Sequence of chain 1.A:
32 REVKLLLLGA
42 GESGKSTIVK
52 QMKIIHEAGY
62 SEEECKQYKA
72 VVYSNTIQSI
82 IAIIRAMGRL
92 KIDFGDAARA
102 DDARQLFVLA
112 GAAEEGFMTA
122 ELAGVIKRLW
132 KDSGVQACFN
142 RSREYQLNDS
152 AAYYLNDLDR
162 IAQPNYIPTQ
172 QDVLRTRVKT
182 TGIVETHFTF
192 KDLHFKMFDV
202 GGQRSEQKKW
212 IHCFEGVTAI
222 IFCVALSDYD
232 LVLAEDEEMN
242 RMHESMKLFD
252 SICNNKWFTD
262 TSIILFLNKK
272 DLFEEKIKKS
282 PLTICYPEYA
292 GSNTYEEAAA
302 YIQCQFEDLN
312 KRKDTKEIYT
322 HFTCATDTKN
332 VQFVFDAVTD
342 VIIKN

Binding-site contacts:
Ligand atom C3' contacts residue THR177 of chain 1.A at 3.4 Å.
Ligand atom O1A contacts residue SER47 of chain 1.A at 3.2 Å (h-bond).
Ligand atom O1B contacts residue SER44 of chain 1.A at 3.2 Å (h-bond).
Ligand atom O3G contacts residue THR181 of chain 1.A at 2.7 Å (h-bond).
Ligand atom PB contacts residue MG1 of chain 1.C at 3.4 Å.
Ligand atom O2B contacts residue SER47 of chain 1.A at 3.0 Å (h-bond).
Ligand atom O2G contacts residue GLY42 of chain 1.A at 3.5 Å.
Ligand atom O1A contacts residue GLY45 of chain 1.A at 3.4 Å.
Ligand atom N2 contacts residue ASP272 of chain 1.A at 2.9 Å (salt-bridge).
Ligand atom O3' contacts residue ARG178 of chain 1.A at 3.5 Å.
Ligand atom O1B contacts residue GLY45 of chain 1.A at 3.2 Å (h-bond).
Ligand atom O3' contacts residue THR177 of chain 1.A at 3.2 Å (h-bond).
Ligand atom O3' contacts residue ARG176 of chain 1.A at 2.8 Å (salt-bridge).
Ligand atom O2' contacts residue LEU175 of chain 1.A at 2.8 Å (h-bond).
Ligand atom N2 contacts residue LEU273 of chain 1.A at 3.5 Å.
Ligand atom N7 contacts residue ASN269 of chain 1.A at 3.1 Å (h-bond).
Ligand atom C2' contacts residue THR48 of chain 1.A at 3.4 Å.
Ligand atom O3B contacts residue GLU43 of chain 1.A at 2.8 Å (salt-bridge).
Ligand atom O1A contacts residue THR48 of chain 1.A at 2.7 Å (h-bond).
Ligand atom PG contacts residue MG1 of chain 1.C at 3.4 Å.
Ligand atom O3A contacts residue GLU43 of chain 1.A at 3.3 Å.
Ligand atom O3A contacts residue GLY45 of chain 1.A at 3.0 Å (h-bond).
Ligand atom C8 contacts residue THR48 of chain 1.A at 3.6 Å.
Ligand atom O6 contacts residue ALA326 of chain 1.A at 2.8 Å (h-bond).
Ligand atom N1 contacts residue ASP272 of chain 1.A at 2.9 Å (salt-bridge).
Ligand atom N1 contacts residue THR327 of chain 1.A at 3.5 Å (h-bond).
Ligand atom N2 contacts residue ARG176 of chain 1.A at 3.5 Å (salt-bridge).
Ligand atom O2B contacts residue MG1 of chain 1.C at 2.1 Å.
Ligand atom O3G contacts residue MG1 of chain 1.C at 2.1 Å.
Ligand atom O2G contacts residue GLY203 of chain 1.A at 2.7 Å (h-bond).
Ligand atom O2' contacts residue ARG176 of chain 1.A at 3.1 Å.
Ligand atom O4' contacts residue LYS270 of chain 1.A at 3.5 Å (salt-bridge).
Ligand atom C6 contacts residue LYS270 of chain 1.A at 3.5 Å.
Ligand atom O6 contacts residue CYS325 of chain 1.A at 3.2 Å.
Ligand atom O2G contacts residue LYS46 of chain 1.A at 2.7 Å (salt-bridge).
Ligand atom O6 contacts residue ASN269 of chain 1.A at 3.2 Å (h-bond).
Ligand atom O3' contacts residue SER151 of chain 1.A at 3.4 Å (h-bond).
Ligand atom O6 contacts residue LYS270 of chain 1.A at 3.2 Å.
Ligand atom O1B contacts residue LYS46 of chain 1.A at 2.6 Å (salt-bridge).
Ligand atom N7 contacts residue ALA326 of chain 1.A at 3.4 Å.

The small molecule below binds the protein below.
Small molecule (SMILES): Nc1nc2c(ncn2[C@@H]2O[C@H](CO[P](=O)(O)O[P](=O)(O)OP(O)(O)=S)[C@@H](O)[C@H]2O)c(=O)[nH]1